Sequence of chain 49.E:
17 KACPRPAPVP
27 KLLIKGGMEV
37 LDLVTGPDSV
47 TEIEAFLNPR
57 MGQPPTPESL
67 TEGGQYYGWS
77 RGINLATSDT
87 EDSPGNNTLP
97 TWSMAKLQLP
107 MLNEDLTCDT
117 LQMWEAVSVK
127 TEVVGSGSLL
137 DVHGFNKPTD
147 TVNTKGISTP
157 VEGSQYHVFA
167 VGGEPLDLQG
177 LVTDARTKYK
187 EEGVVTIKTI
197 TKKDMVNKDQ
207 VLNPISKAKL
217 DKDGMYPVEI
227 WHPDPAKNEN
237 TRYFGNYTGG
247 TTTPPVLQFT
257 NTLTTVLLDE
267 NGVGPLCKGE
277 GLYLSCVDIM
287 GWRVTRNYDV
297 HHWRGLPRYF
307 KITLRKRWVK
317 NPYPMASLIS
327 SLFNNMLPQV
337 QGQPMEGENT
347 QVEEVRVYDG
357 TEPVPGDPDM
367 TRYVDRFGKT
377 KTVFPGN

Binding-site contacts:
Ligand atom C4 contacts residue HIS298 of chain 49.D at 3.7 Å.
Ligand atom O4 contacts residue ILE79 of chain 49.D at 4.2 Å.
Ligand atom C4 contacts residue VAL296 of chain 49.D at 4.2 Å (hydrophobic).
Ligand atom O1B contacts residue ARG77 of chain 49.D at 2.8 Å (salt-bridge).
Ligand atom C6 contacts residue TYR72 of chain 49.D at 3.8 Å (hydrophobic).
Ligand atom C4 contacts residue ARG77 of chain 49.D at 4.1 Å.
Ligand atom C3 contacts residue VAL296 of chain 49.D at 3.5 Å (hydrophobic).
Ligand atom O4 contacts residue TYR72 of chain 49.D at 3.9 Å.
Ligand atom O3 contacts residue ASN80 of chain 49.D at 3.8 Å.
Ligand atom C3 contacts residue HIS298 of chain 49.D at 3.9 Å.
Ligand atom O8 contacts residue ARG77 of chain 49.D at 3.6 Å.
Ligand atom C5 contacts residue TYR72 of chain 49.D at 3.6 Å (hydrophobic).
Ligand atom O4 contacts residue ARG77 of chain 49.D at 4.3 Å.
Ligand atom O3 contacts residue ARG77 of chain 49.D at 4.3 Å.
Ligand atom O4 contacts residue GLY78 of chain 49.D at 3.1 Å (h-bond).
Ligand atom C3 contacts residue GLY78 of chain 49.D at 4.0 Å.
Ligand atom C11 contacts residue ASP85 of chain 49.E at 3.6 Å.
Ligand atom O3 contacts residue VAL296 of chain 49.D at 4.3 Å.
Ligand atom O6 contacts residue ASN93 of chain 49.D at 3.4 Å (h-bond).
Ligand atom C2 contacts residue ARG77 of chain 49.D at 4.0 Å.
Ligand atom C4 contacts residue TYR72 of chain 49.D at 3.4 Å (hydrophobic).
Ligand atom O1A contacts residue TYR72 of chain 49.D at 3.3 Å.
Ligand atom C11 contacts residue TYR72 of chain 49.D at 4.0 Å (hydrophobic).
Ligand atom C1 contacts residue TYR72 of chain 49.D at 3.8 Å (hydrophobic).
Ligand atom O1A contacts residue GLY78 of chain 49.D at 4.1 Å.
Ligand atom O4 contacts residue HIS298 of chain 49.D at 2.6 Å (h-bond).
Ligand atom O4 contacts residue THR291 of chain 49.D at 4.0 Å.
Ligand atom C6 contacts residue ASN93 of chain 49.D at 3.2 Å.
Ligand atom O1A contacts residue ARG77 of chain 49.D at 2.8 Å (salt-bridge).
Ligand atom O1B contacts residue TYR72 of chain 49.D at 4.0 Å.
Ligand atom C1 contacts residue ARG77 of chain 49.D at 3.4 Å.
Ligand atom O8 contacts residue TYR72 of chain 49.D at 3.7 Å.
Ligand atom O4 contacts residue VAL296 of chain 49.D at 4.0 Å.
Ligand atom C4 contacts residue GLY78 of chain 49.D at 3.8 Å.
Ligand atom C6 contacts residue THR94 of chain 49.D at 4.2 Å.
Ligand atom C10 contacts residue TYR72 of chain 49.D at 3.8 Å (hydrophobic).
Ligand atom O3 contacts residue GLY78 of chain 49.D at 3.8 Å.
Ligand atom C3 contacts residue ARG77 of chain 49.D at 3.4 Å.
Ligand atom O10 contacts residue THR291 of chain 49.D at 3.8 Å.
Ligand atom N5 contacts residue TYR72 of chain 49.D at 3.0 Å (h-bond).

This protein binds this small molecule.
Small molecule (SMILES): CC(=O)N[C@H]1[C@H]([C@H](O)[C@H](O)CO)O[C@@](O[C@H]2[C@@H](O)[C@@H](CO)O[C@@H](O[C@H]3[C@H](O)[C@@H](O)[C@H](O)O[C@@H]3CO)[C@@H]2O)(C(=O)O)C[C@@H]1O

Sequence of chain 49.D:
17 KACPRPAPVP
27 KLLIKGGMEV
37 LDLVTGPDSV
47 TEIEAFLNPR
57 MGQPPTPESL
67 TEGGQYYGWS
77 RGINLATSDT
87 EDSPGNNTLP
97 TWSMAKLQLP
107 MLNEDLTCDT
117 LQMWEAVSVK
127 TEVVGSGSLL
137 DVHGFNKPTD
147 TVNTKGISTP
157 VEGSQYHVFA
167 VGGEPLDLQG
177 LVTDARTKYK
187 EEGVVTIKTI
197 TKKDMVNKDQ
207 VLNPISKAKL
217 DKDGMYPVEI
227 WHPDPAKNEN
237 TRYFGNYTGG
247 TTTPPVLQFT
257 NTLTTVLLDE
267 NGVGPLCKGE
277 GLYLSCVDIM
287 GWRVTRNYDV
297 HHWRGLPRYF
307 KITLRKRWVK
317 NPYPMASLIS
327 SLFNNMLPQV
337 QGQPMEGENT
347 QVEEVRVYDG